Sequence of chain 1.D:
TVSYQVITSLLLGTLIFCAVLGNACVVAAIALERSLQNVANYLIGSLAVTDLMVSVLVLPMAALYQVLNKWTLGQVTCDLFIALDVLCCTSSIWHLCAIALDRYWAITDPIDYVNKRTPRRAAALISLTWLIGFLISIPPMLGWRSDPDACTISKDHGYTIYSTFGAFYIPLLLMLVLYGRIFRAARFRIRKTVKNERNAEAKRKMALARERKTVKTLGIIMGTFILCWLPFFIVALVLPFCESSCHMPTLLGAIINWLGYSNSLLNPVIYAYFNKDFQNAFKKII

Binding-site contacts:
Ligand atom C11 contacts residue TYR434 of chain 1.D at 4.0 Å (hydrophobic).
Ligand atom C14 contacts residue TYR434 of chain 1.D at 3.5 Å (hydrophobic).
Ligand atom N12 contacts residue ASP160 of chain 1.D at 2.6 Å (salt-bridge).
Ligand atom C11 contacts residue TRP402 of chain 1.D at 4.0 Å (hydrophobic).
Ligand atom C10 contacts residue PHE405 of chain 1.D at 3.5 Å (hydrophobic).
Ligand atom O21 contacts residue GLN141 of chain 1.D at 2.8 Å (h-bond).
Ligand atom C06 contacts residue VAL161 of chain 1.D at 3.8 Å (hydrophobic).
Ligand atom C22 contacts residue GLN141 of chain 1.D at 3.2 Å.
Ligand atom C13 contacts residue PHE405 of chain 1.D at 3.5 Å (hydrophobic).
Ligand atom O09 contacts residue PHE405 of chain 1.D at 3.3 Å.
Ligand atom C13 contacts residue TYR434 of chain 1.D at 3.7 Å (hydrophobic).
Ligand atom N24 contacts residue TYR140 of chain 1.D at 3.7 Å.
Ligand atom C05 contacts residue ALA247 of chain 1.D at 4.0 Å (hydrophobic).
Ligand atom C05 contacts residue VAL161 of chain 1.D at 3.9 Å (hydrophobic).
Ligand atom C27 contacts residue TYR140 of chain 1.D at 3.8 Å (hydrophobic).
Ligand atom C01 contacts residue PHE405 of chain 1.D at 3.7 Å (hydrophobic).
Ligand atom C15 contacts residue TYR434 of chain 1.D at 3.2 Å (hydrophobic).
Ligand atom C11 contacts residue ASP160 of chain 1.D at 3.4 Å.
Ligand atom C01 contacts residue ILE233 of chain 1.D at 3.9 Å (hydrophobic).
Ligand atom C06 contacts residue ALA247 of chain 1.D at 3.7 Å (hydrophobic).
Ligand atom C13 contacts residue ASN430 of chain 1.D at 4.0 Å.
Ligand atom C26 contacts residue TYR140 of chain 1.D at 3.7 Å (hydrophobic).
Ligand atom N12 contacts residue TYR434 of chain 1.D at 2.9 Å (h-bond).
Ligand atom C08 contacts residue PHE405 of chain 1.D at 4.0 Å (hydrophobic).
Ligand atom C07 contacts residue VAL161 of chain 1.D at 4.0 Å (hydrophobic).
Ligand atom C10 contacts residue ASP160 of chain 1.D at 3.5 Å.
Ligand atom C15 contacts residue ASP160 of chain 1.D at 3.2 Å.
Ligand atom C11 contacts residue CYS164 of chain 1.D at 3.9 Å (hydrophobic).
Ligand atom C08 contacts residue PHE406 of chain 1.D at 4.0 Å (hydrophobic).
Ligand atom C20 contacts residue GLN141 of chain 1.D at 4.0 Å.
Ligand atom O02 contacts residue PHE405 of chain 1.D at 3.1 Å.
Ligand atom C14 contacts residue ASN430 of chain 1.D at 3.4 Å.
Ligand atom C13 contacts residue ASP160 of chain 1.D at 3.2 Å.
Ligand atom C04 contacts residue SER243 of chain 1.D at 4.0 Å.
Ligand atom C06 contacts residue THR165 of chain 1.D at 3.4 Å.
Ligand atom C05 contacts residue SER243 of chain 1.D at 3.9 Å.
Ligand atom C14 contacts residue ASP160 of chain 1.D at 3.7 Å.
Ligand atom C03 contacts residue PHE405 of chain 1.D at 4.0 Å (hydrophobic).
Ligand atom C11 contacts residue PHE405 of chain 1.D at 3.5 Å (hydrophobic).
Ligand atom C07 contacts residue CYS164 of chain 1.D at 3.9 Å (hydrophobic).

This small molecule binds to this protein.
Small molecule (SMILES): COc1ccccc1OCCNCCCOc1ccc2c(c1)NC(=O)CO2